A small-molecule ligand and the protein it binds are described below.
Small molecule (SMILES): NC(=O)CC1NC(=O)C2(CCCCC2)NC(=O)[C@@H](CC(=O)O)[C@@H](c2ccc(C(C(=O)O)C(=O)O)cc2)/C=C/C[C@@H](Cc2cccc3ccccc23)CNC1=O

Binding-site contacts:
Ligand atom C15 contacts residue HIS53 of chain 1.C at 3.5 Å.
Ligand atom O5 contacts residue PHE54 of chain 1.C at 3.6 Å.
Ligand atom O8 contacts residue HIS53 of chain 1.C at 3.6 Å.
Ligand atom C13 contacts residue LYS55 of chain 1.C at 3.6 Å.
Ligand atom N1 contacts residue LEU66 of chain 1.C at 2.9 Å (h-bond).
Ligand atom C35 contacts residue HIS53 of chain 1.C at 3.4 Å.
Ligand atom N3 contacts residue HIS53 of chain 1.C at 2.9 Å (h-bond).
Ligand atom C17 contacts residue HIS53 of chain 1.C at 3.6 Å.
Ligand atom C37 contacts residue HIS53 of chain 1.C at 3.6 Å.
Ligand atom C36 contacts residue HIS53 of chain 1.C at 3.6 Å.
Ligand atom O3 contacts residue SER42 of chain 1.C at 3.3 Å (h-bond).
Ligand atom N1 contacts residue LYS55 of chain 1.C at 2.9 Å (salt-bridge).
Ligand atom C23 contacts residue ARG32 of chain 1.C at 3.6 Å.
Ligand atom C24 contacts residue GLU35 of chain 1.C at 3.5 Å.
Ligand atom O2 contacts residue SER36 of chain 1.C at 2.5 Å (h-bond).
Ligand atom O9 contacts residue ARG13 of chain 1.C at 3.4 Å (salt-bridge).
Ligand atom O8 contacts residue ARG13 of chain 1.C at 2.7 Å (salt-bridge).
Ligand atom O3 contacts residue SER34 of chain 1.C at 2.7 Å (h-bond).
Ligand atom C23 contacts residue SER42 of chain 1.C at 3.7 Å.
Ligand atom C23 contacts residue GLU35 of chain 1.C at 3.3 Å.
Ligand atom C24 contacts residue SER36 of chain 1.C at 3.4 Å.
Ligand atom C40 contacts residue ARG13 of chain 1.C at 3.3 Å.
Ligand atom C38 contacts residue HIS53 of chain 1.C at 3.7 Å.
Ligand atom O2 contacts residue SER34 of chain 1.C at 3.2 Å (h-bond).
Ligand atom C36 contacts residue PHE54 of chain 1.C at 3.6 Å (hydrophobic).
Ligand atom C19 contacts residue ARG13 of chain 1.C at 3.5 Å.
Ligand atom O contacts residue ARG13 of chain 1.C at 2.9 Å (salt-bridge).
Ligand atom C24 contacts residue LYS55 of chain 1.C at 3.2 Å.
Ligand atom O2 contacts residue GLU35 of chain 1.C at 3.0 Å.
Ligand atom C29 contacts residue LEU66 of chain 1.C at 3.6 Å (hydrophobic).
Ligand atom O contacts residue ARG32 of chain 1.C at 2.8 Å (salt-bridge).
Ligand atom O1 contacts residue SER42 of chain 1.C at 3.0 Å (h-bond).
Ligand atom C28 contacts residue LEU66 of chain 1.C at 3.5 Å (hydrophobic).
Ligand atom O1 contacts residue ARG32 of chain 1.C at 3.0 Å (salt-bridge).
Ligand atom C24 contacts residue SER34 of chain 1.C at 3.3 Å.
Ligand atom O5 contacts residue LYS55 of chain 1.C at 3.0 Å (salt-bridge).
Ligand atom C22 contacts residue GLU35 of chain 1.C at 3.5 Å.
Ligand atom O1 contacts residue GLU35 of chain 1.C at 3.1 Å.
Ligand atom O3 contacts residue LYS55 of chain 1.C at 2.6 Å (salt-bridge).
Ligand atom C20 contacts residue LYS55 of chain 1.C at 3.5 Å.

Sequence of chain 1.C:
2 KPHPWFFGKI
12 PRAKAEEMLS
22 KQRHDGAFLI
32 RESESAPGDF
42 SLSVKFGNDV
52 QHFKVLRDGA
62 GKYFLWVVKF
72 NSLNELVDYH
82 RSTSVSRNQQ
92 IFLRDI